Binding-site contacts:
Ligand atom C6 contacts residue ILE94 of chain 1.B at 4.4 Å (hydrophobic).
Ligand atom C14 contacts residue VAL148 of chain 1.B at 4.3 Å (hydrophobic).
Ligand atom C16 contacts residue ALA149 of chain 1.B at 4.4 Å (hydrophobic).
Ligand atom C12 contacts residue ILE198 of chain 1.B at 3.9 Å (hydrophobic).
Ligand atom C2 contacts residue PHE199 of chain 1.B at 3.8 Å (hydrophobic).
Ligand atom C4 contacts residue GLU142 of chain 1.B at 3.5 Å.
Ligand atom C7 contacts residue CYS150 of chain 1.B at 3.5 Å (hydrophobic).
Ligand atom C7 contacts residue ILE94 of chain 1.B at 3.8 Å (hydrophobic).
Ligand atom C3 contacts residue THR191 of chain 1.B at 4.3 Å.
Ligand atom O3 contacts residue GLU142 of chain 1.B at 3.5 Å (salt-bridge).
Ligand atom C16 contacts residue VAL148 of chain 1.B at 3.9 Å (hydrophobic).
Ligand atom C4 contacts residue LEU92 of chain 1.B at 4.0 Å (hydrophobic).
Ligand atom C11 contacts residue ILE198 of chain 1.B at 3.6 Å (hydrophobic).
Ligand atom C19 contacts residue TRP193 of chain 1.B at 4.4 Å (hydrophobic).
Ligand atom C17 contacts residue VAL148 of chain 1.B at 4.2 Å (hydrophobic).
Ligand atom C1 contacts residue PHE199 of chain 1.B at 3.7 Å (hydrophobic).
Ligand atom C12 contacts residue HIS244 of chain 1.D at 4.3 Å.
Ligand atom C3 contacts residue TYR153 of chain 1.B at 4.5 Å (hydrophobic).
Ligand atom C6 contacts residue CYS150 of chain 1.B at 3.8 Å (hydrophobic).
Ligand atom C19 contacts residue VAL194 of chain 1.B at 3.3 Å (hydrophobic).
Ligand atom C15 contacts residue ILE94 of chain 1.B at 4.2 Å (hydrophobic).
Ligand atom C5 contacts residue GLU142 of chain 1.B at 4.0 Å.
Ligand atom C4 contacts residue TYR153 of chain 1.B at 4.0 Å (hydrophobic).
Ligand atom C10 contacts residue GLU142 of chain 1.B at 4.3 Å.
Ligand atom C2 contacts residue LEU185 of chain 1.B at 3.9 Å (hydrophobic).
Ligand atom C3 contacts residue GLU142 of chain 1.B at 3.2 Å.
Ligand atom C1 contacts residue GLU142 of chain 1.B at 3.9 Å.
Ligand atom C5 contacts residue LEU92 of chain 1.B at 4.1 Å (hydrophobic).
Ligand atom C2 contacts residue GLU142 of chain 1.B at 3.6 Å.
Ligand atom C14 contacts residue THR147 of chain 1.B at 4.1 Å.
Ligand atom O3 contacts residue MET190 of chain 1.B at 3.9 Å.
Ligand atom C2 contacts residue NAI1 of chain 1.G at 4.4 Å.
Ligand atom O3 contacts residue TYR153 of chain 1.B at 3.5 Å (h-bond).
Ligand atom O3 contacts residue NAI1 of chain 1.G at 3.4 Å.
Ligand atom C6 contacts residue LEU92 of chain 1.B at 3.5 Å (hydrophobic).
Ligand atom C15 contacts residue VAL148 of chain 1.B at 3.9 Å (hydrophobic).
Ligand atom C2 contacts residue THR191 of chain 1.B at 4.3 Å.

Sequence of chain 1.B:
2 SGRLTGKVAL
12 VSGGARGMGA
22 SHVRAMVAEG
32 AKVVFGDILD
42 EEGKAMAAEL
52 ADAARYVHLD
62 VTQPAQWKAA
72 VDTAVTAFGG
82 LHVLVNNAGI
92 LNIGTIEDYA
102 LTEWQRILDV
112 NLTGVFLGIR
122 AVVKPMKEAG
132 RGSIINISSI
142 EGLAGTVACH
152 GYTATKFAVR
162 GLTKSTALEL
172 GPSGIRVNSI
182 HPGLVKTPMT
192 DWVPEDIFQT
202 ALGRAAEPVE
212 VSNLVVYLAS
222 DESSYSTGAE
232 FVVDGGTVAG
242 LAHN

A protein and the small-molecule ligand that binds it are described below.
Small molecule (SMILES): C[C@]12CC[C@@H](O)C[C@@H]1CC[C@@H]1[C@@H]2CC[C@]2(C)C(=O)CC[C@@H]12

Sequence of chain 1.D:
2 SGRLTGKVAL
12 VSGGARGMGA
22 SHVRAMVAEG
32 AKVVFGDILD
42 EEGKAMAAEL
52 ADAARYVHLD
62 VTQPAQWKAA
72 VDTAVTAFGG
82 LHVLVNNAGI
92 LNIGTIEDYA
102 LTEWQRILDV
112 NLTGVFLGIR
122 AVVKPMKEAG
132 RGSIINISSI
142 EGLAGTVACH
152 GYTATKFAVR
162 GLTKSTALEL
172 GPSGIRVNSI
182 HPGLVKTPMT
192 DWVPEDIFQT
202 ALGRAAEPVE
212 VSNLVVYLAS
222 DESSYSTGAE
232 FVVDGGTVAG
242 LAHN